Binding-site contacts:
Ligand atom C2 contacts residue ASN278 of chain 1.E at 2.6 Å.
Ligand atom C7 contacts residue ASN278 of chain 1.E at 3.3 Å.
Ligand atom C8 contacts residue ASN278 of chain 1.E at 3.8 Å.
Ligand atom O7 contacts residue ASN278 of chain 1.E at 3.5 Å (h-bond).
Ligand atom C4 contacts residue ASN278 of chain 1.E at 4.3 Å.
Ligand atom C3 contacts residue ASN278 of chain 1.E at 3.9 Å.
Ligand atom C6 contacts residue THR280 of chain 1.E at 4.3 Å.
Ligand atom N2 contacts residue ASN278 of chain 1.E at 3.0 Å (h-bond).
Ligand atom O5 contacts residue ASN281 of chain 1.E at 4.0 Å.
Ligand atom O5 contacts residue THR280 of chain 1.E at 3.3 Å.
Ligand atom C1 contacts residue THR280 of chain 1.E at 3.5 Å.
Ligand atom O5 contacts residue ASN278 of chain 1.E at 2.4 Å (h-bond).
Ligand atom C1 contacts residue ASN278 of chain 1.E at 1.5 Å.
Ligand atom C5 contacts residue ASN278 of chain 1.E at 3.8 Å.
Ligand atom C5 contacts residue THR280 of chain 1.E at 4.0 Å.
Ligand atom C1 contacts residue ASN281 of chain 1.E at 4.4 Å.

Sequence of chain 1.E:
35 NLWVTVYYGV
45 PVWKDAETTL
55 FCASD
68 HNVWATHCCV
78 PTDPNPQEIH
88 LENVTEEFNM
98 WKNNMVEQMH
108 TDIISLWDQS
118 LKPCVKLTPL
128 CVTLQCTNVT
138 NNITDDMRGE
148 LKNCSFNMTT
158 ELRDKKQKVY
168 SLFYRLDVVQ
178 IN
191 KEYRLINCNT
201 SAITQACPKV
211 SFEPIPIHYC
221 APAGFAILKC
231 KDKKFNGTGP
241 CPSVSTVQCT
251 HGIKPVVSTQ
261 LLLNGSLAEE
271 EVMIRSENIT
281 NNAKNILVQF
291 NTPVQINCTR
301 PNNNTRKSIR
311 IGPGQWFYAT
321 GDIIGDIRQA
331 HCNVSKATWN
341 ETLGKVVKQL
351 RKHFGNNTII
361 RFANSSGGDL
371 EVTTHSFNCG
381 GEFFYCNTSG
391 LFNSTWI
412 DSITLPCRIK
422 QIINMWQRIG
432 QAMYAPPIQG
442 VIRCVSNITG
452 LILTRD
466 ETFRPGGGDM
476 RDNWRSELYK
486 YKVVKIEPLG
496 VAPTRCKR

The small molecule below binds the protein below.
Small molecule (SMILES): CC(=O)N[C@@H]1[C@@H](O)[C@H](O)[C@@H](CO)O[C@H]1O